Sequence of chain 30.F:
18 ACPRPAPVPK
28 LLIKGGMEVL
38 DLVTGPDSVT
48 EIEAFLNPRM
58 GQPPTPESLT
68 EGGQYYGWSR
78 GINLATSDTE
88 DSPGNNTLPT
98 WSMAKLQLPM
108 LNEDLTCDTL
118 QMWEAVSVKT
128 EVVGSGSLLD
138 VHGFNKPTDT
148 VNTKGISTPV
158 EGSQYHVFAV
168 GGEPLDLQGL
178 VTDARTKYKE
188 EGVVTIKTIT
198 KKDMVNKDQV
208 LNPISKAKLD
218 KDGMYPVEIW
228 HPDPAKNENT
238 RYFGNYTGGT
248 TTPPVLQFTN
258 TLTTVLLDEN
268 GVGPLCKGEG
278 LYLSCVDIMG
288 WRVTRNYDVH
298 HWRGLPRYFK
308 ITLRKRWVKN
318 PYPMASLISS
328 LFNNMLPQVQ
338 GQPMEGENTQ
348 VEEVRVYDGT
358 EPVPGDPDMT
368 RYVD

Binding-site contacts:
Ligand atom C3 contacts residue GLY78 of chain 30.F at 4.2 Å.
Ligand atom C5 contacts residue TYR72 of chain 30.F at 3.6 Å (hydrophobic).
Ligand atom O10 contacts residue THR291 of chain 30.F at 3.7 Å.
Ligand atom O4 contacts residue GLY78 of chain 30.F at 3.1 Å.
Ligand atom C11 contacts residue ASP85 of chain 29.F at 3.7 Å.
Ligand atom C4 contacts residue TYR72 of chain 30.F at 3.5 Å (hydrophobic).
Ligand atom O1B contacts residue ARG77 of chain 30.F at 2.9 Å (salt-bridge).
Ligand atom O8 contacts residue TYR72 of chain 30.F at 4.2 Å.
Ligand atom O1A contacts residue ARG77 of chain 30.F at 3.0 Å (salt-bridge).
Ligand atom C5 contacts residue ASN93 of chain 30.F at 4.2 Å.
Ligand atom O4 contacts residue HIS298 of chain 30.F at 3.1 Å (h-bond).
Ligand atom C3 contacts residue GLY78 of chain 30.F at 4.0 Å.
Ligand atom C6 contacts residue THR94 of chain 30.F at 4.2 Å.
Ligand atom O4 contacts residue ASN80 of chain 30.F at 4.2 Å.
Ligand atom O4 contacts residue TYR72 of chain 30.F at 4.3 Å.
Ligand atom C6 contacts residue ASN93 of chain 30.F at 3.1 Å.
Ligand atom N5 contacts residue TYR72 of chain 30.F at 3.1 Å (h-bond).
Ligand atom C1 contacts residue TYR72 of chain 30.F at 3.8 Å (hydrophobic).
Ligand atom O1A contacts residue GLY78 of chain 30.F at 3.7 Å.
Ligand atom O1A contacts residue TYR72 of chain 30.F at 3.2 Å.
Ligand atom C4 contacts residue GLY78 of chain 30.F at 3.4 Å.
Ligand atom O4 contacts residue THR291 of chain 30.F at 3.3 Å.
Ligand atom C3 contacts residue HIS298 of chain 30.F at 4.1 Å.
Ligand atom O8 contacts residue ARG77 of chain 30.F at 3.9 Å.
Ligand atom O4 contacts residue VAL296 of chain 30.F at 3.8 Å.
Ligand atom C4 contacts residue HIS298 of chain 30.F at 4.1 Å.
Ligand atom O4 contacts residue ILE79 of chain 30.F at 3.5 Å (h-bond).
Ligand atom C6 contacts residue TYR72 of chain 30.F at 3.6 Å (hydrophobic).
Ligand atom C4 contacts residue VAL296 of chain 30.F at 4.3 Å (hydrophobic).
Ligand atom C10 contacts residue TYR72 of chain 30.F at 4.1 Å (hydrophobic).
Ligand atom O1B contacts residue TYR72 of chain 30.F at 4.1 Å.
Ligand atom C7 contacts residue TYR72 of chain 30.F at 4.2 Å (hydrophobic).
Ligand atom C2 contacts residue GLY78 of chain 30.F at 4.2 Å.
Ligand atom C3 contacts residue VAL296 of chain 30.F at 3.5 Å (hydrophobic).
Ligand atom O6 contacts residue ASN93 of chain 30.F at 2.9 Å (h-bond).
Ligand atom C1 contacts residue ARG77 of chain 30.F at 3.5 Å.
Ligand atom O10 contacts residue ASN293 of chain 30.F at 3.5 Å (h-bond).
Ligand atom O3 contacts residue GLY78 of chain 30.F at 3.7 Å.
Ligand atom O3 contacts residue ASN80 of chain 30.F at 4.0 Å.
Ligand atom C3 contacts residue ARG77 of chain 30.F at 3.9 Å.

Sequence of chain 29.F:
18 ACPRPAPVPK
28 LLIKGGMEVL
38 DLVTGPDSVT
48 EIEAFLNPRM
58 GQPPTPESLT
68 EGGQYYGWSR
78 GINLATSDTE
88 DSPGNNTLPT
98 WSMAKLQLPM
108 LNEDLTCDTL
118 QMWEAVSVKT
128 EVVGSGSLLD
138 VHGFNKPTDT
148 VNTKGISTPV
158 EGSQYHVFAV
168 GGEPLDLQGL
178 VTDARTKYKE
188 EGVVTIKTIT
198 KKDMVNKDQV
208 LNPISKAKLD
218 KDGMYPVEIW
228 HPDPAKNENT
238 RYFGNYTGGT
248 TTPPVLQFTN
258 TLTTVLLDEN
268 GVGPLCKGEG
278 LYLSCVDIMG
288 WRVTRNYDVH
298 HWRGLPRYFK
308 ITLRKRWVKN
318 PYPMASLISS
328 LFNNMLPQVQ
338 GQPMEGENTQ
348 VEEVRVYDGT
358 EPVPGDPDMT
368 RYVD

A protein and the small-molecule ligand that binds it are described below.
Small molecule (SMILES): CC(=O)N[C@H]1[C@H]([C@H](O)[C@H](O)CO)O[C@@](O[C@H]2[C@@H](O)[C@@H](CO)O[C@@H](O[C@H]3[C@H](O)[C@@H](O)[C@H](O)O[C@@H]3CO)[C@@H]2O)(C(=O)O)C[C@@H]1O